Binding-site contacts:
Ligand atom O7 contacts residue GLY30 of chain 1.A at 3.6 Å.
Ligand atom C4 contacts residue VAL55 of chain 1.A at 3.6 Å (hydrophobic).
Ligand atom C6 contacts residue ALA32 of chain 1.A at 3.5 Å (hydrophobic).
Ligand atom C4 contacts residue GLY54 of chain 1.A at 3.5 Å.
Ligand atom O2 contacts residue GOL1 of chain 1.C at 2.8 Å (h-bond).
Ligand atom O6 contacts residue GLY30 of chain 1.A at 3.1 Å (h-bond).
Ligand atom C3 contacts residue THR51 of chain 1.A at 3.0 Å.
Ligand atom C1 contacts residue GOL1 of chain 1.C at 1.5 Å.
Ligand atom C2 contacts residue THR51 of chain 1.A at 3.5 Å.
Ligand atom O6 contacts residue PHE31 of chain 1.A at 3.0 Å (h-bond).
Ligand atom O6 contacts residue ASP34 of chain 1.A at 2.8 Å (salt-bridge).
Ligand atom O4 contacts residue ASP34 of chain 1.A at 2.3 Å (salt-bridge).
Ligand atom O4 contacts residue GOL1 of chain 1.C at 0.6 Å (h-bond).
Ligand atom O5 contacts residue PHE31 of chain 1.A at 3.0 Å (h-bond).
Ligand atom O3 contacts residue GLY53 of chain 1.A at 3.2 Å (h-bond).
Ligand atom C5 contacts residue TYR75 of chain 1.A at 3.6 Å (hydrophobic).
Ligand atom O1 contacts residue GOL1 of chain 1.C at 2.5 Å (h-bond).
Ligand atom O3 contacts residue ASN52 of chain 1.A at 3.3 Å.
Ligand atom O3 contacts residue GOL1 of chain 1.C at 2.4 Å.
Ligand atom O1 contacts residue PHE31 of chain 1.A at 3.3 Å.
Ligand atom C6 contacts residue TYR75 of chain 1.A at 3.4 Å (hydrophobic).
Ligand atom O3 contacts residue THR51 of chain 1.A at 2.8 Å (h-bond).
Ligand atom O4 contacts residue GLY53 of chain 1.A at 2.9 Å (h-bond).
Ligand atom C1 contacts residue PHE31 of chain 1.A at 3.4 Å (hydrophobic).
Ligand atom C8 contacts residue PHE31 of chain 1.A at 3.7 Å (hydrophobic).
Ligand atom C5 contacts residue GOL1 of chain 1.C at 0.1 Å.
Ligand atom O3 contacts residue GLY54 of chain 1.A at 2.9 Å (h-bond).
Ligand atom C6 contacts residue GOL1 of chain 1.C at 0.3 Å.
Ligand atom O5 contacts residue GOL1 of chain 1.C at 0.3 Å (h-bond).
Ligand atom O5 contacts residue TYR75 of chain 1.A at 3.6 Å.
Ligand atom C4 contacts residue GOL1 of chain 1.C at 0.4 Å.
Ligand atom C4 contacts residue ASP34 of chain 1.A at 3.3 Å.
Ligand atom C2 contacts residue GOL1 of chain 1.C at 2.4 Å.
Ligand atom O6 contacts residue GOL1 of chain 1.C at 0.2 Å (h-bond).
Ligand atom O6 contacts residue ALA32 of chain 1.A at 2.8 Å (h-bond).
Ligand atom O4 contacts residue GLY54 of chain 1.A at 3.4 Å (h-bond).
Ligand atom C6 contacts residue ASP34 of chain 1.A at 3.5 Å.
Ligand atom C7 contacts residue GLY30 of chain 1.A at 3.5 Å.
Ligand atom O7 contacts residue ARG57 of chain 1.A at 2.8 Å (salt-bridge).
Ligand atom C3 contacts residue GOL1 of chain 1.C at 1.5 Å.

This small molecule binds to this protein.
Small molecule (SMILES): CC(=O)N[C@H]1[C@H](O[C@H]2[C@@H](O)[C@H](O)[C@@H](CO)O[C@@H]2O)O[C@H](CO)[C@@H](O)[C@@H]1O

Sequence of chain 1.A:
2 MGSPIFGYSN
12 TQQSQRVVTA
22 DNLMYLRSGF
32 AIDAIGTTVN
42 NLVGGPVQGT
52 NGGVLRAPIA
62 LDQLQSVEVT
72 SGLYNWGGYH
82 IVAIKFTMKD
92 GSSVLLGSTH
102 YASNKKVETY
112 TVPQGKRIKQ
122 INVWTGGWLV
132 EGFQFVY